Binding-site contacts:
Ligand atom C6 contacts residue ILE222 of chain 1.B at 3.5 Å (hydrophobic).
Ligand atom N7 contacts residue LEU221 of chain 1.B at 3.3 Å.
Ligand atom N3 contacts residue GLU121 of chain 1.B at 3.5 Å.
Ligand atom O5' contacts residue THR73 of chain 1.B at 3.5 Å (h-bond).
Ligand atom N6 contacts residue ASP148 of chain 1.B at 2.9 Å (salt-bridge).
Ligand atom N7 contacts residue ILE222 of chain 1.B at 3.0 Å (h-bond).
Ligand atom N6 contacts residue GLY149 of chain 1.B at 3.5 Å (h-bond).
Ligand atom O3' contacts residue LEU126 of chain 1.B at 3.2 Å.
Ligand atom C3' contacts residue GLU121 of chain 1.B at 3.4 Å.
Ligand atom N3 contacts residue ARG122 of chain 1.B at 3.3 Å (salt-bridge).
Ligand atom C3' contacts residue GLN72 of chain 1.B at 3.4 Å.
Ligand atom N1 contacts residue GLY149 of chain 1.B at 2.6 Å (h-bond).
Ligand atom N1 contacts residue GLY147 of chain 1.B at 3.4 Å (h-bond).
Ligand atom C2 contacts residue GLY147 of chain 1.B at 3.5 Å.
Ligand atom O3' contacts residue GLU121 of chain 1.B at 2.7 Å (salt-bridge).
Ligand atom N3 contacts residue ILE120 of chain 1.B at 3.6 Å (h-bond).
Ligand atom N6 contacts residue SER150 of chain 1.B at 3.6 Å.
Ligand atom C5 contacts residue ARG122 of chain 1.B at 3.4 Å.
Ligand atom O3' contacts residue GLN72 of chain 1.B at 3.5 Å.
Ligand atom C2 contacts residue ARG122 of chain 1.B at 3.3 Å.
Ligand atom C4' contacts residue GLU121 of chain 1.B at 3.5 Å.
Ligand atom C2 contacts residue ILE120 of chain 1.B at 3.5 Å (hydrophobic).
Ligand atom O2' contacts residue GLN72 of chain 1.B at 3.6 Å.
Ligand atom O3' contacts residue GLY101 of chain 1.B at 3.5 Å.
Ligand atom C2 contacts residue GLY149 of chain 1.B at 3.5 Å.
Ligand atom N6 contacts residue ILE222 of chain 1.B at 2.8 Å (h-bond).
Ligand atom N7 contacts residue ARG122 of chain 1.B at 3.4 Å.
Ligand atom C2' contacts residue GLN72 of chain 1.B at 3.5 Å.
Ligand atom O2' contacts residue ILE123 of chain 1.B at 3.6 Å.
Ligand atom C2' contacts residue GLU121 of chain 1.B at 3.5 Å.
Ligand atom C4' contacts residue GLY99 of chain 1.B at 3.5 Å.
Ligand atom O4' contacts residue GLY99 of chain 1.B at 3.3 Å.
Ligand atom C5' contacts residue GLY99 of chain 1.B at 3.5 Å.
Ligand atom C5' contacts residue THR165 of chain 1.B at 3.3 Å.
Ligand atom O2' contacts residue GLU121 of chain 1.B at 2.7 Å (salt-bridge).
Ligand atom O5' contacts residue NA1 of chain 1.I at 3.0 Å (h-bond).
Ligand atom C6 contacts residue GLY149 of chain 1.B at 3.5 Å.
Ligand atom C1' contacts residue GLU121 of chain 1.B at 3.5 Å.
Ligand atom N3 contacts residue GLY99 of chain 1.B at 3.6 Å.
Ligand atom C5 contacts residue LEU221 of chain 1.B at 3.4 Å (hydrophobic).

Sequence of chain 1.B:
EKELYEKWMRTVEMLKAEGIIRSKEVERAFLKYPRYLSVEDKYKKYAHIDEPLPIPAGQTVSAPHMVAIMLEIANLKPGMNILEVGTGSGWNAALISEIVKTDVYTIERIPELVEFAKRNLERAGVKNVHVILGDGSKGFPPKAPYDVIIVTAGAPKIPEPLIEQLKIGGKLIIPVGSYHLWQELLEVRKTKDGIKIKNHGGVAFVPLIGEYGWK

The protein below binds the small molecule below.
Small molecule (SMILES): Nc1ncnc2c1ncn2[C@@H]1O[C@H](CO)[C@@H](O)[C@H]1O